Binding-site contacts:
Ligand atom C8 contacts residue THR700 of chain 1.C at 3.6 Å.
Ligand atom C7 contacts residue THR700 of chain 1.C at 4.3 Å.
Ligand atom C7 contacts residue ASN701 of chain 1.C at 3.7 Å.
Ligand atom O7 contacts residue ASN701 of chain 1.C at 4.0 Å.
Ligand atom O5 contacts residue ASN701 of chain 1.C at 2.3 Å (h-bond).
Ligand atom C3 contacts residue ASN701 of chain 1.C at 3.9 Å.
Ligand atom C2 contacts residue GLN1055 of chain 1.C at 4.4 Å.
Ligand atom C2 contacts residue ASN701 of chain 1.C at 2.6 Å.
Ligand atom C1 contacts residue ASN701 of chain 1.C at 1.5 Å.
Ligand atom C8 contacts residue LEU906 of chain 1.C at 3.7 Å (hydrophobic).
Ligand atom C4 contacts residue ASN701 of chain 1.C at 4.3 Å.
Ligand atom O7 contacts residue GLN1055 of chain 1.C at 3.1 Å (h-bond).
Ligand atom C1 contacts residue GLN1055 of chain 1.C at 4.4 Å.
Ligand atom O6 contacts residue ASN701 of chain 1.C at 3.7 Å.
Ligand atom C5 contacts residue ASN701 of chain 1.C at 3.4 Å.
Ligand atom C6 contacts residue ASN701 of chain 1.C at 3.9 Å.
Ligand atom N2 contacts residue ASN701 of chain 1.C at 3.0 Å (h-bond).
Ligand atom C6 contacts residue LEU906 of chain 1.C at 4.3 Å (hydrophobic).
Ligand atom O5 contacts residue GLN1055 of chain 1.C at 4.3 Å.
Ligand atom C7 contacts residue GLN1055 of chain 1.C at 3.9 Å.

The protein below binds the small molecule below.
Small molecule (SMILES): CC(=O)N[C@H]1[C@H](O[C@H]2[C@H](O)[C@@H](NC(C)=O)CO[C@@H]2CO)O[C@H](CO)[C@@H](O)[C@@H]1O

Sequence of chain 1.C:
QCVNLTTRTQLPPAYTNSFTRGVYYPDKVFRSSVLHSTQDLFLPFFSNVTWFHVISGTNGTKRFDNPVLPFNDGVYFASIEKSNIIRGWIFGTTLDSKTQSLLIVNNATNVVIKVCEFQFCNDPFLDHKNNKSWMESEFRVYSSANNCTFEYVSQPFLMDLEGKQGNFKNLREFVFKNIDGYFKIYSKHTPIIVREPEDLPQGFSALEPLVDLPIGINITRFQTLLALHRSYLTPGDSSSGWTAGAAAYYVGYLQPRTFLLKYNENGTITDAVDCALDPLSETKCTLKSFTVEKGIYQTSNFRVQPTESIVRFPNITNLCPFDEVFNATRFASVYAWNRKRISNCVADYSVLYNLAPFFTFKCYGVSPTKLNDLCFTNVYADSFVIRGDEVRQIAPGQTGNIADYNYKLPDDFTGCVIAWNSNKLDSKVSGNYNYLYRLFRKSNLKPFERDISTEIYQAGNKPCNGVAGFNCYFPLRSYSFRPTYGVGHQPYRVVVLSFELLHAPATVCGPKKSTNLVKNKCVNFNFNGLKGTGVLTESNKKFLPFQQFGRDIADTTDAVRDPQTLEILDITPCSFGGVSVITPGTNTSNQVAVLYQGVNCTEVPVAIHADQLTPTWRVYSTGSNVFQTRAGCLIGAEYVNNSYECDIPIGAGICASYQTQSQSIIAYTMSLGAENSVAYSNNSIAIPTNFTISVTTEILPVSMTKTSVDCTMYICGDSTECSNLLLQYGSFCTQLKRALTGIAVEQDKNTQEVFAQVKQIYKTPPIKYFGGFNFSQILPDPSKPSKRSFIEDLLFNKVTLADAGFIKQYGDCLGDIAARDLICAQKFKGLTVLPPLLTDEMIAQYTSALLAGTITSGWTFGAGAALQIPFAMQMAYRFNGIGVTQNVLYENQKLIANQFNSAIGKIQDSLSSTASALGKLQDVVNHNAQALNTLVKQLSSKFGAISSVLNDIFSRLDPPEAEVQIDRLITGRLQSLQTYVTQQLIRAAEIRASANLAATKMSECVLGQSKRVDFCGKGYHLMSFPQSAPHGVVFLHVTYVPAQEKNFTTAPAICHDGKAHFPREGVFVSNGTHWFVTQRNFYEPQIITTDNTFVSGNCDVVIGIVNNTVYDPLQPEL